Sequence of chain 1.B:
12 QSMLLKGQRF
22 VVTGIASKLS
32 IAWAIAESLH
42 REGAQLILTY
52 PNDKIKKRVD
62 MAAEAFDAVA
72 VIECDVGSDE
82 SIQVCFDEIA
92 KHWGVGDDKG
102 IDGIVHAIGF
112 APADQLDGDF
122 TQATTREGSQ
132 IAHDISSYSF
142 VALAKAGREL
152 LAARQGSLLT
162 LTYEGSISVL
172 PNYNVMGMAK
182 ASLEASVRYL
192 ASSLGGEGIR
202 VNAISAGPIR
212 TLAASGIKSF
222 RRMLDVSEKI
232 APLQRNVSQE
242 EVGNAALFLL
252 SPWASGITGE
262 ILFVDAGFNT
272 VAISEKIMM

A protein and the small-molecule ligand that binds it are described below.
Small molecule (SMILES): Oc1cc(Cl)ccc1Oc1ccc(Cl)cc1Cl

Binding-site contacts:
Ligand atom C2 contacts residue NAD1 of chain 1.F at 3.4 Å.
Ligand atom CL15 contacts residue ALA112 of chain 1.B at 3.2 Å.
Ligand atom C5 contacts residue NAD1 of chain 1.F at 3.5 Å.
Ligand atom O7 contacts residue ALA214 of chain 1.B at 4.0 Å.
Ligand atom C8 contacts residue ALA214 of chain 1.B at 3.7 Å (hydrophobic).
Ligand atom C4 contacts residue ALA215 of chain 1.B at 3.8 Å (hydrophobic).
Ligand atom C8 contacts residue NAD1 of chain 1.F at 3.6 Å.
Ligand atom CL14 contacts residue NAD1 of chain 1.F at 3.4 Å.
Ligand atom C9 contacts residue NAD1 of chain 1.F at 3.9 Å.
Ligand atom O17 contacts residue NAD1 of chain 1.F at 2.7 Å (h-bond).
Ligand atom CL14 contacts residue TYR164 of chain 1.B at 3.3 Å.
Ligand atom CL15 contacts residue LEU117 of chain 1.B at 3.9 Å.
Ligand atom C10 contacts residue ALA214 of chain 1.B at 3.8 Å (hydrophobic).
Ligand atom C9 contacts residue GLY110 of chain 1.B at 3.9 Å.
Ligand atom C4 contacts residue ILE218 of chain 1.B at 4.0 Å (hydrophobic).
Ligand atom CL16 contacts residue ALA214 of chain 1.B at 3.4 Å.
Ligand atom C1 contacts residue TYR164 of chain 1.B at 3.8 Å (hydrophobic).
Ligand atom CL16 contacts residue GLY110 of chain 1.B at 3.4 Å.
Ligand atom O17 contacts residue LYS181 of chain 1.B at 3.8 Å.
Ligand atom O7 contacts residue NAD1 of chain 1.F at 3.0 Å (h-bond).
Ligand atom C12 contacts residue MET177 of chain 1.B at 3.9 Å (hydrophobic).
Ligand atom C9 contacts residue ALA214 of chain 1.B at 3.4 Å (hydrophobic).
Ligand atom C3 contacts residue ILE218 of chain 1.B at 3.9 Å (hydrophobic).
Ligand atom CL16 contacts residue NAD1 of chain 1.F at 3.5 Å.
Ligand atom C13 contacts residue ILE218 of chain 1.B at 3.8 Å (hydrophobic).
Ligand atom C10 contacts residue GLY110 of chain 1.B at 3.5 Å.
Ligand atom CL14 contacts residue PHE221 of chain 1.B at 4.0 Å.
Ligand atom C6 contacts residue NAD1 of chain 1.F at 3.4 Å.
Ligand atom C4 contacts residue NAD1 of chain 1.F at 3.5 Å.
Ligand atom CL15 contacts residue PHE111 of chain 1.B at 4.0 Å.
Ligand atom C10 contacts residue PHE111 of chain 1.B at 4.0 Å (hydrophobic).
Ligand atom C3 contacts residue NAD1 of chain 1.F at 3.2 Å.
Ligand atom C12 contacts residue ILE218 of chain 1.B at 4.2 Å (hydrophobic).
Ligand atom C1 contacts residue TYR174 of chain 1.B at 3.5 Å (hydrophobic).
Ligand atom C12 contacts residue LEU117 of chain 1.B at 3.7 Å (hydrophobic).
Ligand atom C3 contacts residue ALA215 of chain 1.B at 3.7 Å (hydrophobic).
Ligand atom O17 contacts residue TYR174 of chain 1.B at 2.4 Å (h-bond).
Ligand atom C6 contacts residue TYR174 of chain 1.B at 3.5 Å (hydrophobic).
Ligand atom C1 contacts residue NAD1 of chain 1.F at 3.5 Å.
Ligand atom CL14 contacts residue PRO209 of chain 1.B at 4.1 Å.